Binding-site contacts:
Ligand atom C12 contacts residue LEU144 of chain 1.C at 4.0 Å (hydrophobic).
Ligand atom C22 contacts residue LEU246 of chain 1.C at 4.4 Å (hydrophobic).
Ligand atom C20 contacts residue LYS204 of chain 1.C at 4.3 Å.
Ligand atom C16 contacts residue LYS204 of chain 1.C at 4.2 Å.
Ligand atom C07 contacts residue HIS147 of chain 1.C at 4.4 Å.
Ligand atom C05 contacts residue TYR150 of chain 1.C at 4.4 Å (hydrophobic).
Ligand atom C10 contacts residue HIS147 of chain 1.C at 3.9 Å.
Ligand atom C18 contacts residue GLN145 of chain 1.C at 4.0 Å.
Ligand atom C22 contacts residue LEU144 of chain 1.C at 4.5 Å (hydrophobic).
Ligand atom C03 contacts residue ALA182 of chain 1.C at 4.1 Å (hydrophobic).
Ligand atom C23 contacts residue LEU144 of chain 1.C at 3.9 Å (hydrophobic).
Ligand atom C03 contacts residue GLY181 of chain 1.C at 4.0 Å.
Ligand atom O06 contacts residue VAL91 of chain 1.C at 4.4 Å.
Ligand atom C03 contacts residue NAP1 of chain 1.H at 4.4 Å.
Ligand atom O06 contacts residue TYR150 of chain 1.C at 4.3 Å.
Ligand atom C03 contacts residue VAL138 of chain 1.C at 3.7 Å (hydrophobic).
Ligand atom C09 contacts residue HIS147 of chain 1.C at 2.9 Å.
Ligand atom C04 contacts residue VAL138 of chain 1.C at 3.9 Å (hydrophobic).
Ligand atom C21 contacts residue LEU144 of chain 1.C at 4.0 Å (hydrophobic).
Ligand atom C19 contacts residue LYS204 of chain 1.C at 3.6 Å.
Ligand atom C20 contacts residue LEU144 of chain 1.C at 4.0 Å (hydrophobic).
Ligand atom C02 contacts residue ALA182 of chain 1.C at 4.4 Å (hydrophobic).
Ligand atom C09 contacts residue GLN93 of chain 1.C at 4.0 Å.
Ligand atom C13 contacts residue LEU144 of chain 1.C at 4.0 Å (hydrophobic).
Ligand atom C04 contacts residue NAP1 of chain 1.H at 3.7 Å.
Ligand atom C05 contacts residue NAP1 of chain 1.H at 4.3 Å.
Ligand atom C08 contacts residue HIS147 of chain 1.C at 4.1 Å.
Ligand atom C05 contacts residue SER137 of chain 1.C at 4.2 Å.
Ligand atom C14 contacts residue HIS147 of chain 1.C at 4.1 Å.
Ligand atom O17 contacts residue LYS204 of chain 1.C at 4.3 Å.
Ligand atom C10 contacts residue LEU144 of chain 1.C at 3.6 Å (hydrophobic).
Ligand atom O01 contacts residue ALA182 of chain 1.C at 3.7 Å.
Ligand atom C11 contacts residue LEU144 of chain 1.C at 4.3 Å (hydrophobic).
Ligand atom C04 contacts residue SER137 of chain 1.C at 3.4 Å.
Ligand atom O06 contacts residue NAP1 of chain 1.H at 3.6 Å.

Sequence of chain 1.C:
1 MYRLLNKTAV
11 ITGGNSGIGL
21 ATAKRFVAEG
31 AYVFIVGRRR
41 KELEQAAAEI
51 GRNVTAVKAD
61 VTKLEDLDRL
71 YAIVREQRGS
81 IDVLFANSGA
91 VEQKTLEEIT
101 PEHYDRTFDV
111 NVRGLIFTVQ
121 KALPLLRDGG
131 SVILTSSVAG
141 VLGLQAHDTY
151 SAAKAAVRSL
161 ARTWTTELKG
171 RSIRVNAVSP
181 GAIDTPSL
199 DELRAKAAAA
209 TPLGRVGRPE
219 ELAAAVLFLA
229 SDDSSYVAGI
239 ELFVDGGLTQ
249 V

A protein and the small-molecule ligand that binds it are described below.
Small molecule (SMILES): CC[C@]1(C/C=C2\CCCc3cc(OC)ccc32)C(=O)CC[C@@H]1O